Binding-site contacts:
Ligand atom O6 contacts residue ASN1039 of chain 1.B at 4.3 Å.
Ligand atom C5 contacts residue ASN1039 of chain 1.B at 3.5 Å.
Ligand atom O5 contacts residue ASN1039 of chain 1.B at 2.2 Å (h-bond).
Ligand atom C4 contacts residue ASN1039 of chain 1.B at 4.2 Å.
Ligand atom N2 contacts residue ASN1039 of chain 1.B at 3.0 Å.
Ligand atom C8 contacts residue ASN1039 of chain 1.B at 4.0 Å.
Ligand atom O7 contacts residue PHE1040 of chain 1.B at 4.4 Å.
Ligand atom C1 contacts residue ASN1039 of chain 1.B at 1.5 Å.
Ligand atom C6 contacts residue ASN1039 of chain 1.B at 4.5 Å.
Ligand atom C2 contacts residue ASN1039 of chain 1.B at 2.6 Å.
Ligand atom C7 contacts residue ASN1039 of chain 1.B at 3.3 Å.
Ligand atom O7 contacts residue ASN1039 of chain 1.B at 3.3 Å (h-bond).
Ligand atom C8 contacts residue THR676 of chain 1.B at 3.7 Å.
Ligand atom C3 contacts residue ASN1039 of chain 1.B at 3.9 Å.

This protein binds this small molecule.
Small molecule (SMILES): CC(=O)N[C@@H]1[C@@H](O)[C@H](O)[C@@H](CO)O[C@H]1O

Sequence of chain 1.B:
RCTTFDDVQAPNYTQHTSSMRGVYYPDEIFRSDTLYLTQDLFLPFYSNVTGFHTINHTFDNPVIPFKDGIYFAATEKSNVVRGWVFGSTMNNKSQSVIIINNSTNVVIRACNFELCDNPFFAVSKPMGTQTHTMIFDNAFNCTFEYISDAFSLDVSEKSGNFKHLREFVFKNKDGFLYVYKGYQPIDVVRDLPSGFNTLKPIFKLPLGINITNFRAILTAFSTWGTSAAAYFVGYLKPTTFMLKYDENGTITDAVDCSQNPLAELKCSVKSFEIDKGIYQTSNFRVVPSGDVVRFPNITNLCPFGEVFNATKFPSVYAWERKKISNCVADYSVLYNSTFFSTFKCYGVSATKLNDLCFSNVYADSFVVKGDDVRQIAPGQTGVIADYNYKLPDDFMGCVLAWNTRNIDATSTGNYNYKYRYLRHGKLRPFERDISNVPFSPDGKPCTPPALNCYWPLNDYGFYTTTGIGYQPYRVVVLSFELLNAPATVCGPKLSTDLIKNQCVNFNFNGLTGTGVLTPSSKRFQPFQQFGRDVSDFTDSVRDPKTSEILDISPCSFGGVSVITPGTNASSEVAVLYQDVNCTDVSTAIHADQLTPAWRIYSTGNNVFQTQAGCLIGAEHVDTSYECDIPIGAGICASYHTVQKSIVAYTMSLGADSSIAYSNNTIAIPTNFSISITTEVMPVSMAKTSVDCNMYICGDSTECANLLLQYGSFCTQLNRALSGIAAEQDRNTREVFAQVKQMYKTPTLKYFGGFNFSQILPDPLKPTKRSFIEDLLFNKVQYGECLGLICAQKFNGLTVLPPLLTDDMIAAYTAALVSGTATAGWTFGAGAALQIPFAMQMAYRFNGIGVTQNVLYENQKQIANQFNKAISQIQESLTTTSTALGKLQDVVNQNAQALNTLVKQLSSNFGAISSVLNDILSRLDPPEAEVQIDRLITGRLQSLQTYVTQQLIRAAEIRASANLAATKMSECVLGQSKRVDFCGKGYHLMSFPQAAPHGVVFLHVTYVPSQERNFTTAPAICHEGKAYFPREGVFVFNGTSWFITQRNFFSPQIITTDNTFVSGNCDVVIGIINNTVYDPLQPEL